The small molecule below binds the protein below.
Small molecule (SMILES): N=c1ccn([C@H]2C[C@H](O[P](=O)(O)OC[C@H]3O[C@@H](n4cnc5c(N)ncnc54)C[C@@H]3O[P](=O)(O)OC[C@H]3O[C@@H](n4cnc5c(N)ncnc54)C[C@@H]3O[P](=O)(O)OC[C@H]3O[C@@H](n4cnc5c(N)ncnc54)C[C@@H]3O)[C@@H](COP(=O)=O)O2)c(=O)[nH]1

Sequence of chain 9.A:
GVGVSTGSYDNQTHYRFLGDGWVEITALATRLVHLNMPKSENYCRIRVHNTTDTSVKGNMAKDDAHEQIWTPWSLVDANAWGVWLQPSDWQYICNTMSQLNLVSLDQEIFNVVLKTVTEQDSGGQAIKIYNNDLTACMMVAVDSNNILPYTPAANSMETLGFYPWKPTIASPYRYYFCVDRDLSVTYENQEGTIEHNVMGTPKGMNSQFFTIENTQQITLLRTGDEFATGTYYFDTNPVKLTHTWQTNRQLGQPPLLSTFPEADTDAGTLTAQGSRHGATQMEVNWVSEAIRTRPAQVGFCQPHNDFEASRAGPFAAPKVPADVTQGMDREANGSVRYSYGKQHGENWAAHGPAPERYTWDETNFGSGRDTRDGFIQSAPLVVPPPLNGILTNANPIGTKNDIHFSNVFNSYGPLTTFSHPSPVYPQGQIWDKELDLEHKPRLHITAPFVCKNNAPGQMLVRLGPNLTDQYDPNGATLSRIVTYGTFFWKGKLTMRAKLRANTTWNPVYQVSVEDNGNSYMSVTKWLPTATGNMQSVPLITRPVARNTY

Binding-site contacts:
Ligand atom OP2 contacts residue PRO276 of chain 9.A at 3.9 Å.
Ligand atom C4 contacts residue TRP60 of chain 9.A at 3.5 Å (hydrophobic).
Ligand atom OP1 contacts residue PRO276 of chain 9.A at 3.1 Å.
Ligand atom P contacts residue GLN137 of chain 9.A at 3.5 Å.
Ligand atom C2' contacts residue GLN137 of chain 9.A at 2.9 Å.
Ligand atom N9 contacts residue TRP60 of chain 9.A at 3.8 Å.
Ligand atom C2 contacts residue TRP60 of chain 9.A at 3.4 Å (hydrophobic).
Ligand atom N1 contacts residue TRP60 of chain 9.A at 3.5 Å.
Ligand atom C8 contacts residue TRP60 of chain 9.A at 4.4 Å (hydrophobic).
Ligand atom N6 contacts residue GLY57 of chain 9.A at 3.7 Å.
Ligand atom N6 contacts residue TRP60 of chain 9.A at 3.0 Å.
Ligand atom O5' contacts residue TRP60 of chain 9.A at 3.8 Å.
Ligand atom N3 contacts residue TRP60 of chain 9.A at 3.0 Å.
Ligand atom OP1 contacts residue ASN275 of chain 9.A at 4.5 Å.
Ligand atom N7 contacts residue TRP60 of chain 9.A at 3.9 Å.
Ligand atom O3' contacts residue PRO276 of chain 9.A at 3.4 Å.
Ligand atom OP2 contacts residue GLN137 of chain 9.A at 3.8 Å.
Ligand atom OP1 contacts residue ASN139 of chain 9.A at 3.1 Å (h-bond).
Ligand atom O3' contacts residue GLN137 of chain 9.A at 2.0 Å (h-bond).
Ligand atom C5' contacts residue PRO276 of chain 9.A at 3.7 Å (hydrophobic).
Ligand atom OP2 contacts residue ARG534 of chain 9.A at 3.6 Å.
Ligand atom C6 contacts residue TRP60 of chain 9.A at 3.4 Å (hydrophobic).
Ligand atom N6 contacts residue ASP58 of chain 9.A at 4.3 Å.
Ligand atom OP1 contacts residue GLN137 of chain 9.A at 4.4 Å.
Ligand atom C4' contacts residue PRO276 of chain 9.A at 3.7 Å (hydrophobic).
Ligand atom OP2 contacts residue TRP60 of chain 9.A at 4.4 Å.
Ligand atom C1' contacts residue TRP60 of chain 9.A at 3.5 Å (hydrophobic).
Ligand atom C2' contacts residue TRP60 of chain 9.A at 4.1 Å (hydrophobic).
Ligand atom C3' contacts residue GLN137 of chain 9.A at 2.6 Å.
Ligand atom C5 contacts residue TRP60 of chain 9.A at 3.8 Å (hydrophobic).
Ligand atom O4' contacts residue TRP60 of chain 9.A at 4.2 Å.
Ligand atom P contacts residue PRO276 of chain 9.A at 3.8 Å.
Ligand atom O3' contacts residue TRP60 of chain 9.A at 4.4 Å.
Ligand atom P contacts residue ASN139 of chain 9.A at 3.7 Å.
Ligand atom O5' contacts residue GLN137 of chain 9.A at 4.3 Å.
Ligand atom C1' contacts residue GLN137 of chain 9.A at 4.0 Å.
Ligand atom OP2 contacts residue ASN139 of chain 9.A at 3.3 Å (h-bond).
Ligand atom C4' contacts residue GLN137 of chain 9.A at 4.1 Å.
Ligand atom C3' contacts residue PRO276 of chain 9.A at 3.2 Å (hydrophobic).
Ligand atom O5' contacts residue PRO276 of chain 9.A at 2.8 Å.